Binding-site contacts:
Ligand atom C1 contacts residue ILE116 of chain 1.A at 4.3 Å (hydrophobic).
Ligand atom C2 contacts residue ASN55 of chain 1.A at 4.5 Å.
Ligand atom N1 contacts residue ARG99 of chain 1.A at 3.3 Å (salt-bridge).
Ligand atom C1 contacts residue LEU103 of chain 1.A at 4.3 Å (hydrophobic).
Ligand atom C4 contacts residue LEU103 of chain 1.A at 4.3 Å (hydrophobic).
Ligand atom C5 contacts residue PHE134 of chain 1.A at 3.7 Å (hydrophobic).
Ligand atom C4 contacts residue MET78 of chain 1.A at 3.7 Å (hydrophobic).
Ligand atom O1 contacts residue ILE80 of chain 1.A at 3.8 Å.
Ligand atom C6 contacts residue PHE139 of chain 1.A at 3.9 Å (hydrophobic).
Ligand atom C2 contacts residue ILE80 of chain 1.A at 4.1 Å (hydrophobic).
Ligand atom C4 contacts residue LEU74 of chain 1.A at 3.8 Å (hydrophobic).
Ligand atom C7 contacts residue ASN55 of chain 1.A at 4.4 Å.
Ligand atom C7 contacts residue LEU58 of chain 1.A at 3.5 Å (hydrophobic).
Ligand atom C4 contacts residue ASN55 of chain 1.A at 4.3 Å.
Ligand atom N1 contacts residue ASP101 of chain 1.A at 3.1 Å (salt-bridge).
Ligand atom C5 contacts residue MET78 of chain 1.A at 4.5 Å (hydrophobic).
Ligand atom O1 contacts residue ILE116 of chain 1.A at 4.0 Å.
Ligand atom C5 contacts residue LEU74 of chain 1.A at 4.5 Å (hydrophobic).
Ligand atom C3 contacts residue LEU103 of chain 1.A at 4.4 Å (hydrophobic).
Ligand atom O1 contacts residue LEU103 of chain 1.A at 3.3 Å.
Ligand atom C3 contacts residue LEU114 of chain 1.A at 4.4 Å (hydrophobic).
Ligand atom O1 contacts residue ASP101 of chain 1.A at 2.5 Å (salt-bridge).
Ligand atom N1 contacts residue ASP132 of chain 1.A at 3.3 Å (salt-bridge).
Ligand atom C5 contacts residue ASN55 of chain 1.A at 3.9 Å.
Ligand atom C2 contacts residue LEU103 of chain 1.A at 4.3 Å (hydrophobic).
Ligand atom C3 contacts residue ASN55 of chain 1.A at 3.9 Å.
Ligand atom C1 contacts residue ARG99 of chain 1.A at 4.3 Å.
Ligand atom N1 contacts residue ILE80 of chain 1.A at 4.5 Å.
Ligand atom O1 contacts residue ARG99 of chain 1.A at 4.5 Å.
Ligand atom C1 contacts residue ASP101 of chain 1.A at 3.1 Å.
Ligand atom C5 contacts residue PHE139 of chain 1.A at 4.4 Å (hydrophobic).
Ligand atom C6 contacts residue MET78 of chain 1.A at 3.9 Å (hydrophobic).
Ligand atom C6 contacts residue LEU74 of chain 1.A at 4.3 Å (hydrophobic).
Ligand atom C2 contacts residue TYR53 of chain 1.A at 4.5 Å (hydrophobic).
Ligand atom N1 contacts residue TRP130 of chain 1.A at 4.3 Å.
Ligand atom C1 contacts residue ILE80 of chain 1.A at 3.9 Å (hydrophobic).
Ligand atom C6 contacts residue PHE134 of chain 1.A at 4.3 Å (hydrophobic).
Ligand atom C2 contacts residue LEU74 of chain 1.A at 4.2 Å (hydrophobic).
Ligand atom C7 contacts residue LEU136 of chain 1.A at 4.3 Å (hydrophobic).
Ligand atom N1 contacts residue ILE116 of chain 1.A at 4.1 Å.

Sequence of chain 1.A:
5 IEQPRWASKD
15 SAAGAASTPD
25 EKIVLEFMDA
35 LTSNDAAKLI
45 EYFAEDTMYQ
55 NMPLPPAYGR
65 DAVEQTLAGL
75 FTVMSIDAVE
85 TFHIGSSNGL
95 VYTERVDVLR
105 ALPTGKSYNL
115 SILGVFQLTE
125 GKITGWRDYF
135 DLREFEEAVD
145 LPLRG

The protein below binds the small molecule below.
Small molecule (SMILES): CCCCCCC(N)=O